Binding-site contacts:
Ligand atom N2 contacts residue ASN664 of chain 1.B at 2.9 Å (h-bond).
Ligand atom C8 contacts residue ASN664 of chain 1.B at 4.4 Å.
Ligand atom O5 contacts residue ASN664 of chain 1.B at 2.4 Å (h-bond).
Ligand atom C1 contacts residue ASN664 of chain 1.B at 1.4 Å.
Ligand atom C8 contacts residue LEU662 of chain 1.B at 3.3 Å (hydrophobic).
Ligand atom C4 contacts residue ASN664 of chain 1.B at 4.3 Å.
Ligand atom C3 contacts residue ASN664 of chain 1.B at 3.8 Å.
Ligand atom C7 contacts residue ASN664 of chain 1.B at 3.3 Å.
Ligand atom C7 contacts residue LEU662 of chain 1.B at 4.4 Å (hydrophobic).
Ligand atom C2 contacts residue ASN664 of chain 1.B at 2.5 Å.
Ligand atom O7 contacts residue ASN664 of chain 1.B at 3.5 Å (h-bond).
Ligand atom C5 contacts residue ASN664 of chain 1.B at 3.7 Å.
Ligand atom N2 contacts residue LEU662 of chain 1.B at 4.5 Å.

This small molecule binds to this protein.
Small molecule (SMILES): CC(=O)N[C@H]1[C@H](O[C@H]2[C@H](O)[C@@H](NC(C)=O)CO[C@@H]2CO)O[C@H](CO)[C@@H](O)[C@@H]1O

Sequence of chain 1.B:
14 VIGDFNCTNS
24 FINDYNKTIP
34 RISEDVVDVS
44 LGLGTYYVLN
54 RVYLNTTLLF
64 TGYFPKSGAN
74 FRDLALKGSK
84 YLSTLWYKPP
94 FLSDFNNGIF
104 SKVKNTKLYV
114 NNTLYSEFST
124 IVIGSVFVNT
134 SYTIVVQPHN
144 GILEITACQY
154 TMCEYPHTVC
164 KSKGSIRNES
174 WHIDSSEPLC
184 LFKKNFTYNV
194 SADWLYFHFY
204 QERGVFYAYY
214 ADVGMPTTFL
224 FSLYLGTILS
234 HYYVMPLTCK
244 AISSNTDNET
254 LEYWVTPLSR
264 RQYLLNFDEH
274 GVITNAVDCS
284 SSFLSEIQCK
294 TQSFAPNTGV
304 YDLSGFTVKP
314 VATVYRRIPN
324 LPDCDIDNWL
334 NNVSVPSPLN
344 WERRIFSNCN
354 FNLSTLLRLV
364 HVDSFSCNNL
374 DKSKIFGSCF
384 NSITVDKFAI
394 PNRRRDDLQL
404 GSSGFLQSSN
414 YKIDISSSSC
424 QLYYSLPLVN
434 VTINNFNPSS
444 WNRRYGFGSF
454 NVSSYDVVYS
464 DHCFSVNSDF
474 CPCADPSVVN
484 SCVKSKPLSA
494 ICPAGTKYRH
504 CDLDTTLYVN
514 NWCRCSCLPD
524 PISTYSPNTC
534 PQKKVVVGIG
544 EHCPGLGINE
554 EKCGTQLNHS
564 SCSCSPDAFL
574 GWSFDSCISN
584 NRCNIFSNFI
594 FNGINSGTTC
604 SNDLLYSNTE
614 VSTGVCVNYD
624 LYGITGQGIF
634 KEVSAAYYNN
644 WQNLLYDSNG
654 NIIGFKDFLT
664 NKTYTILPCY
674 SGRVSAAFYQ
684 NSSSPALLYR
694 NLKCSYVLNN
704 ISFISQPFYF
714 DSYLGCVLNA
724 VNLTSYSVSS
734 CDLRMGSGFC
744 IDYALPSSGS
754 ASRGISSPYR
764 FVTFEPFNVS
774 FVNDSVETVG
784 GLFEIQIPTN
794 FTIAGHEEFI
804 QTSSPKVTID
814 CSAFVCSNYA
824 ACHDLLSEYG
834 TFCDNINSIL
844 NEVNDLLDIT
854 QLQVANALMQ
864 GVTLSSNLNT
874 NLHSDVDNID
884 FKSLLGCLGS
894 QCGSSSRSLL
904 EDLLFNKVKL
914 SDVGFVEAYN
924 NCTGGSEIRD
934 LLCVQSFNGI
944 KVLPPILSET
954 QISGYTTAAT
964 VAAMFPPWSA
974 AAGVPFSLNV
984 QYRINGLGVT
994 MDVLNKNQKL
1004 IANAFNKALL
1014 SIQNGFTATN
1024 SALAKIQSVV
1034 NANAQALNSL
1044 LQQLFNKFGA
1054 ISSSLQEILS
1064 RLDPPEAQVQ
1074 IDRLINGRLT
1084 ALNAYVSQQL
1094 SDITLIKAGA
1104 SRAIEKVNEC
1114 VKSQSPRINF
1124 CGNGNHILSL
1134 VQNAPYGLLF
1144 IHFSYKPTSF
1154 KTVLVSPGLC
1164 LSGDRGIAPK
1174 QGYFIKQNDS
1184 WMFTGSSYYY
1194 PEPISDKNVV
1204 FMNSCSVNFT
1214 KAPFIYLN